Sequence of chain 1.K:
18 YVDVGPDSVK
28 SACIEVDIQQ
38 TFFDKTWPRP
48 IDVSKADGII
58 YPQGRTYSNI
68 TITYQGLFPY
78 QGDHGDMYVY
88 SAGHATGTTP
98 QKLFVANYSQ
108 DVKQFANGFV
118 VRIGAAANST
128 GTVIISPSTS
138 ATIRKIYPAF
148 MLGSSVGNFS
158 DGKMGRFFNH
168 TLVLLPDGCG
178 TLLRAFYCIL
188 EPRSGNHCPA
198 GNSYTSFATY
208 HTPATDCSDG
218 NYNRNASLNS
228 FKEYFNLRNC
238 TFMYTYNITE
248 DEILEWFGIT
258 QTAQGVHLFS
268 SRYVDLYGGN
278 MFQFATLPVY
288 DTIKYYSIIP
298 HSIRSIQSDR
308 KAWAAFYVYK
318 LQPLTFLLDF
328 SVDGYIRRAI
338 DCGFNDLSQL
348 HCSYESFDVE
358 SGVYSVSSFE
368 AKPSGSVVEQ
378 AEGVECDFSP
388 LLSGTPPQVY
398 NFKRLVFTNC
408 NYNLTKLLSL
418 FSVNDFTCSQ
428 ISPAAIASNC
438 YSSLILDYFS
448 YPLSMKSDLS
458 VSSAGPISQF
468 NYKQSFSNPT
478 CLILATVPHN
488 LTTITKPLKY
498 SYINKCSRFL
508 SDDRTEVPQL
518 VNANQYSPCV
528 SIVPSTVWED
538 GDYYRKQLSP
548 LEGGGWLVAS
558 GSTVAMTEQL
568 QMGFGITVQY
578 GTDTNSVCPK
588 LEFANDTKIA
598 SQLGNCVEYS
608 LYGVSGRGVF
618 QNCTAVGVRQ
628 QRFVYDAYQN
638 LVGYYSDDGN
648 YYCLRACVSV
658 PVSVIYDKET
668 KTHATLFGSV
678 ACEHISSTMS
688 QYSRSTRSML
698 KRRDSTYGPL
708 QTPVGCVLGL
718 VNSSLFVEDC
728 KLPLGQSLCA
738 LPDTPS

Binding-site contacts:
Ligand atom C3 contacts residue ASN619 of chain 1.K at 3.9 Å.
Ligand atom C4 contacts residue ASN647 of chain 1.K at 4.0 Å.
Ligand atom O6 contacts residue ASN647 of chain 1.K at 4.0 Å.
Ligand atom O5 contacts residue ASN619 of chain 1.K at 2.4 Å (h-bond).
Ligand atom C7 contacts residue CYS620 of chain 1.K at 4.1 Å (hydrophobic).
Ligand atom C2 contacts residue ASN619 of chain 1.K at 2.6 Å.
Ligand atom N2 contacts residue CYS620 of chain 1.K at 4.3 Å.
Ligand atom C6 contacts residue TYR649 of chain 1.K at 4.1 Å (hydrophobic).
Ligand atom O6 contacts residue ASN619 of chain 1.K at 4.4 Å.
Ligand atom O5 contacts residue ASN647 of chain 1.K at 4.5 Å.
Ligand atom C1 contacts residue ASN619 of chain 1.K at 1.4 Å.
Ligand atom C6 contacts residue ASN647 of chain 1.K at 3.4 Å.
Ligand atom O4 contacts residue ASN647 of chain 1.K at 4.4 Å.
Ligand atom C5 contacts residue ASN647 of chain 1.K at 4.2 Å.
Ligand atom C7 contacts residue ASN619 of chain 1.K at 4.2 Å.
Ligand atom O6 contacts residue TYR649 of chain 1.K at 3.5 Å (h-bond).
Ligand atom C4 contacts residue ASN619 of chain 1.K at 4.3 Å.
Ligand atom N2 contacts residue ASN619 of chain 1.K at 3.0 Å (h-bond).
Ligand atom C5 contacts residue ASN619 of chain 1.K at 3.6 Å.
Ligand atom C2 contacts residue CYS620 of chain 1.K at 4.4 Å (hydrophobic).
Ligand atom O7 contacts residue CYS620 of chain 1.K at 4.0 Å.

The small molecule below binds the protein below.
Small molecule (SMILES): CC(=O)N[C@@H]1[C@@H](O)[C@H](O)[C@@H](CO)O[C@H]1O